This small molecule binds to this protein.
Small molecule (SMILES): CC(=O)N[C@H]1[C@H](O[C@H]2[C@H](O)[C@@H](NC(C)=O)CO[C@@H]2CO)O[C@H](CO)[C@@H](O[C@@H]2O[C@H](CO[C@H]3O[C@H](CO)[C@@H](O)[C@H](O)[C@@H]3O)[C@@H](O)[C@H](O[C@H]3O[C@H](CO)[C@@H](O)[C@H](O)[C@@H]3O)[C@@H]2O)[C@@H]1O

Sequence of chain 2.E:
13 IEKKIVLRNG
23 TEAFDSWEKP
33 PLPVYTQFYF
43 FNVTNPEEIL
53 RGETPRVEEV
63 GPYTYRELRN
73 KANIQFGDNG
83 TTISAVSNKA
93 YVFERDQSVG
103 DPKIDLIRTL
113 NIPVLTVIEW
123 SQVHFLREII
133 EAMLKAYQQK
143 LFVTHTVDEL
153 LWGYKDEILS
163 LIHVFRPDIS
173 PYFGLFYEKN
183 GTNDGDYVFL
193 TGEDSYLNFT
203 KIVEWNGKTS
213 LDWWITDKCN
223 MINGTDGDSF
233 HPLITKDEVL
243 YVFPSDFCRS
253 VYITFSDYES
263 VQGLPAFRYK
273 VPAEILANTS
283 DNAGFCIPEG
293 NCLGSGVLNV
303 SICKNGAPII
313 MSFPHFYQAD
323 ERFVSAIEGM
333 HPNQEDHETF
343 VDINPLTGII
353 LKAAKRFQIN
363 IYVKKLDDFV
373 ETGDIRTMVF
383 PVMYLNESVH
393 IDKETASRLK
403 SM

Binding-site contacts:
Ligand atom C5 contacts residue TYR41 of chain 2.E at 3.4 Å (hydrophobic).
Ligand atom C4 contacts residue ASN388 of chain 2.E at 4.2 Å.
Ligand atom C8 contacts residue GLU61 of chain 2.E at 3.3 Å.
Ligand atom C6 contacts residue ARG358 of chain 2.E at 4.4 Å.
Ligand atom C6 contacts residue ASP338 of chain 2.E at 3.3 Å.
Ligand atom C4 contacts residue ASP338 of chain 2.E at 4.3 Å.
Ligand atom O6 contacts residue TYR41 of chain 2.E at 3.6 Å.
Ligand atom O6 contacts residue HIS339 of chain 2.E at 3.9 Å.
Ligand atom O4 contacts residue TYR41 of chain 2.E at 3.5 Å (h-bond).
Ligand atom C8 contacts residue TYR41 of chain 2.E at 3.6 Å (hydrophobic).
Ligand atom C7 contacts residue GLN39 of chain 2.E at 4.1 Å.
Ligand atom C7 contacts residue TYR41 of chain 2.E at 3.5 Å (hydrophobic).
Ligand atom C5 contacts residue ASP338 of chain 2.E at 3.5 Å.
Ligand atom C6 contacts residue TYR41 of chain 2.E at 3.6 Å (hydrophobic).
Ligand atom O5 contacts residue TYR41 of chain 2.E at 4.4 Å.
Ligand atom C7 contacts residue ASN388 of chain 2.E at 3.6 Å.
Ligand atom O6 contacts residue ARG358 of chain 2.E at 3.3 Å.
Ligand atom O5 contacts residue ARG358 of chain 2.E at 3.4 Å (salt-bridge).
Ligand atom O4 contacts residue ASP338 of chain 2.E at 4.2 Å.
Ligand atom C1 contacts residue ARG358 of chain 2.E at 3.7 Å.
Ligand atom C7 contacts residue SER390 of chain 2.E at 4.2 Å.
Ligand atom C1 contacts residue ASP338 of chain 2.E at 4.3 Å.
Ligand atom O6 contacts residue ASP338 of chain 2.E at 2.9 Å (salt-bridge).
Ligand atom C3 contacts residue ASP338 of chain 2.E at 4.5 Å.
Ligand atom C1 contacts residue ASN388 of chain 2.E at 1.4 Å.
Ligand atom C5 contacts residue ASN388 of chain 2.E at 3.6 Å.
Ligand atom C8 contacts residue SER390 of chain 2.E at 3.3 Å.
Ligand atom C3 contacts residue ASN388 of chain 2.E at 3.8 Å.
Ligand atom N2 contacts residue TYR41 of chain 2.E at 4.3 Å.
Ligand atom C2 contacts residue ARG358 of chain 2.E at 4.3 Å.
Ligand atom O7 contacts residue ASN388 of chain 2.E at 3.9 Å.
Ligand atom O7 contacts residue TYR41 of chain 2.E at 3.3 Å (h-bond).
Ligand atom O5 contacts residue ASN388 of chain 2.E at 2.3 Å (h-bond).
Ligand atom C4 contacts residue TYR41 of chain 2.E at 3.9 Å (hydrophobic).
Ligand atom C2 contacts residue ASN388 of chain 2.E at 2.5 Å.
Ligand atom O7 contacts residue GLN39 of chain 2.E at 2.9 Å (h-bond).
Ligand atom C3 contacts residue TYR41 of chain 2.E at 4.2 Å (hydrophobic).
Ligand atom N2 contacts residue ASN388 of chain 2.E at 2.9 Å (h-bond).
Ligand atom O5 contacts residue ASP338 of chain 2.E at 4.2 Å.
Ligand atom O6 contacts residue TYR386 of chain 2.E at 4.0 Å.